This small molecule binds to this protein.
Small molecule (SMILES): CC(=O)N[C@@H]1[C@@H](O)[C@H](O)[C@@H](CO)O[C@H]1O

Binding-site contacts:
Ligand atom C8 contacts residue VAL653 of chain 1.B at 4.1 Å (hydrophobic).
Ligand atom C8 contacts residue ASN654 of chain 1.B at 3.8 Å.
Ligand atom C3 contacts residue ASN654 of chain 1.B at 3.8 Å.
Ligand atom C2 contacts residue ASN654 of chain 1.B at 2.5 Å.
Ligand atom N2 contacts residue ASN654 of chain 1.B at 2.9 Å (h-bond).
Ligand atom C4 contacts residue ASN654 of chain 1.B at 4.2 Å.
Ligand atom O7 contacts residue ASN654 of chain 1.B at 3.0 Å (h-bond).
Ligand atom C5 contacts residue ASN654 of chain 1.B at 3.6 Å.
Ligand atom C8 contacts residue HIS652 of chain 1.B at 3.4 Å.
Ligand atom C1 contacts residue ASN654 of chain 1.B at 1.4 Å.
Ligand atom C7 contacts residue ASN654 of chain 1.B at 3.2 Å.
Ligand atom O5 contacts residue ASN654 of chain 1.B at 2.4 Å (h-bond).

Sequence of chain 1.B:
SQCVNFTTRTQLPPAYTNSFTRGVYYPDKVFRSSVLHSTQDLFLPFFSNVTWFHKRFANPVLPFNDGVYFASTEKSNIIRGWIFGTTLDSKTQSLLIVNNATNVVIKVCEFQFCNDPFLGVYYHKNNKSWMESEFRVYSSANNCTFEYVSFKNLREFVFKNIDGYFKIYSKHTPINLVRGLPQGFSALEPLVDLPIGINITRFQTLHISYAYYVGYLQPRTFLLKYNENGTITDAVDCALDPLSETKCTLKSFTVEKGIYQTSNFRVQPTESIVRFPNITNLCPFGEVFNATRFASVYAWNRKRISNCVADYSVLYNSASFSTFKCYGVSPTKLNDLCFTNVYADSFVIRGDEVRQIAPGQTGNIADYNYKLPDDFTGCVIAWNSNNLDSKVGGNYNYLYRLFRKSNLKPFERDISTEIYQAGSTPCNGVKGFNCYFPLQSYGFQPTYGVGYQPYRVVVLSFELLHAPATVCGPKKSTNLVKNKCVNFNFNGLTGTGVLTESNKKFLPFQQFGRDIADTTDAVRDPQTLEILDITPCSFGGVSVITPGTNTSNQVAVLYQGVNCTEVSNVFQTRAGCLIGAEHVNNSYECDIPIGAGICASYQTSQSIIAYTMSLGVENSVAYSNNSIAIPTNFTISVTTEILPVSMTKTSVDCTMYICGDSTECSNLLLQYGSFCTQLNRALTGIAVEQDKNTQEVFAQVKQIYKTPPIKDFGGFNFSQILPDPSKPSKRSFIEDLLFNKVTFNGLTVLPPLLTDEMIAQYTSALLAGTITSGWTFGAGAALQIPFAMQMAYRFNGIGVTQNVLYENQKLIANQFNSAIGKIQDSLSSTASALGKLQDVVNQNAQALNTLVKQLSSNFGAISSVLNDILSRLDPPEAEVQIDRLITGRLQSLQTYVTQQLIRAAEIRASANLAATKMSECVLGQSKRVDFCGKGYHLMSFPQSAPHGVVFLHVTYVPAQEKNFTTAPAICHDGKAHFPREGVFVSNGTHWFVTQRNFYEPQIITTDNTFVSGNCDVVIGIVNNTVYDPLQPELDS